Sequence of chain 1.E:
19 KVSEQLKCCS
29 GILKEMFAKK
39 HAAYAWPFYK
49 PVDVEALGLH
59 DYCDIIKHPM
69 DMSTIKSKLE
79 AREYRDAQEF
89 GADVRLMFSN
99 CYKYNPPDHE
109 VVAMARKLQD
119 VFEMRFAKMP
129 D

Binding-site contacts:
Ligand atom C37 contacts residue TYR47 of chain 1.H at 3.5 Å (hydrophobic).
Ligand atom N52 contacts residue ARG56 of chain 1.H at 3.5 Å.
Ligand atom C50 contacts residue ARG56 of chain 1.H at 3.3 Å.
Ligand atom N52 contacts residue PRO48 of chain 1.H at 3.6 Å.
Ligand atom C24 contacts residue GLU108 of chain 1.E at 3.5 Å.
Ligand atom C21 contacts residue HIS107 of chain 1.E at 3.6 Å.
Ligand atom C56 contacts residue ALA54 of chain 1.E at 3.5 Å (hydrophobic).
Ligand atom C42 contacts residue TYR47 of chain 1.H at 3.5 Å (hydrophobic).
Ligand atom O59 contacts residue HIS64 of chain 1.H at 3.6 Å.
Ligand atom C76 contacts residue TRP44 of chain 1.E at 3.5 Å (hydrophobic).
Ligand atom C37 contacts residue TRP37 of chain 1.H at 3.6 Å (hydrophobic).
Ligand atom O23 contacts residue HIS107 of chain 1.E at 3.4 Å.
Ligand atom C53 contacts residue PRO48 of chain 1.H at 3.1 Å (hydrophobic).
Ligand atom C49 contacts residue ARG56 of chain 1.H at 3.6 Å.
Ligand atom N04 contacts residue ASN103 of chain 1.E at 3.1 Å (h-bond).
Ligand atom C34 contacts residue TYR47 of chain 1.H at 3.6 Å (hydrophobic).
Ligand atom C38 contacts residue TRP37 of chain 1.H at 3.5 Å (hydrophobic).
Ligand atom S72 contacts residue PRO45 of chain 1.E at 3.4 Å (h-bond).
Ligand atom O20 contacts residue HIS107 of chain 1.E at 2.9 Å (h-bond).
Ligand atom O59 contacts residue TYR61 of chain 1.H at 3.4 Å.
Ligand atom C38 contacts residue HIS64 of chain 1.H at 3.6 Å.
Ligand atom C40 contacts residue TYR47 of chain 1.H at 3.5 Å (hydrophobic).
Ligand atom C34 contacts residue TRP37 of chain 1.H at 3.6 Å (hydrophobic).
Ligand atom C69 contacts residue TYR61 of chain 1.H at 3.4 Å (hydrophobic).
Ligand atom O60 contacts residue LEU57 of chain 1.E at 3.6 Å.
Ligand atom C68 contacts residue TYR61 of chain 1.H at 3.1 Å (hydrophobic).
Ligand atom N43 contacts residue HIS59 of chain 1.H at 3.3 Å (h-bond).
Ligand atom C51 contacts residue ARG56 of chain 1.H at 3.5 Å.
Ligand atom O39 contacts residue SER60 of chain 1.H at 2.9 Å (h-bond).
Ligand atom C45 contacts residue LEU55 of chain 1.E at 3.6 Å (hydrophobic).
Ligand atom C07 contacts residue ASN103 of chain 1.E at 3.5 Å.
Ligand atom C64 contacts residue VAL109 of chain 1.E at 3.6 Å (hydrophobic).
Ligand atom O57 contacts residue TYR47 of chain 1.H at 2.6 Å (h-bond).
Ligand atom C41 contacts residue HIS59 of chain 1.H at 3.5 Å.
Ligand atom O18 contacts residue LEU55 of chain 1.E at 3.5 Å (h-bond).
Ligand atom C74 contacts residue PRO45 of chain 1.E at 3.5 Å (hydrophobic).
Ligand atom N36 contacts residue TYR47 of chain 1.H at 3.6 Å.
Ligand atom O39 contacts residue HIS64 of chain 1.H at 2.7 Å (h-bond).
Ligand atom C44 contacts residue LEU55 of chain 1.E at 3.2 Å (hydrophobic).
Ligand atom C76 contacts residue HIS59 of chain 1.H at 3.2 Å.

Sequence of chain 1.H:
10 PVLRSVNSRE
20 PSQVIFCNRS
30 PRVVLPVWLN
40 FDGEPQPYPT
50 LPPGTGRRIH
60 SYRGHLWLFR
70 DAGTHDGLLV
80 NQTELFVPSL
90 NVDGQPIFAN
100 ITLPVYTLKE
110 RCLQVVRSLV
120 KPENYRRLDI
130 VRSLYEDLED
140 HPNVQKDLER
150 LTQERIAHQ

This protein binds this small molecule.
Small molecule (SMILES): Cc1ncsc1-c1ccc2c(c1)OCCOCCOC[C@@H](NC(=O)C[C@@H]1N[C@@H](c3ccc(Cl)cc3)c3c(sc(C)c3C)-n3c(C)nnc31)COCCOCCOCC(=O)N[C@@H](C(C)(C)C)C(=O)N1C[C@H](O)C[C@H]1C(=O)NC2